The small molecule below binds the protein below.
Small molecule (SMILES): CC(=O)N[C@H]1[C@H](O[C@H]2[C@H](O)[C@@H](NC(C)=O)CO[C@@H]2CO[C@@H]2O[C@@H](C)[C@@H](O)[C@@H](O)[C@@H]2O)O[C@H](CO)[C@@H](O[C@@H]2O[C@H](CO[C@H]3O[C@H](CO)[C@@H](O)[C@H](O)[C@@H]3O[C@@H]3O[C@H](CO)[C@@H](O[C@@H]4O[C@H](CO)[C@H](O)[C@H](O)[C@H]4O)[C@H](O)[C@H]3NC(C)=O)[C@@H](O)[C@H](O[C@H]3O[C@H](CO)[C@@H](O)[C@H](O)[C@@H]3O)[C@@H]2O)[C@@H]1O

Binding-site contacts:
Ligand atom C3 contacts residue CYS122 of chain 1.A at 4.0 Å (hydrophobic).
Ligand atom C2 contacts residue ASN144 of chain 1.A at 2.5 Å.
Ligand atom O7 contacts residue ASN144 of chain 1.A at 3.1 Å (h-bond).
Ligand atom O7 contacts residue GLN121 of chain 1.A at 2.9 Å (h-bond).
Ligand atom O3 contacts residue ASN180 of chain 1.A at 2.6 Å (h-bond).
Ligand atom C6 contacts residue TRP12 of chain 1.A at 3.7 Å (hydrophobic).
Ligand atom O4 contacts residue GLY181 of chain 1.A at 2.9 Å (h-bond).
Ligand atom O2 contacts residue GLN121 of chain 1.A at 4.0 Å.
Ligand atom C4 contacts residue ASN180 of chain 1.A at 3.6 Å.
Ligand atom C4 contacts residue ASN144 of chain 1.A at 4.3 Å.
Ligand atom C4 contacts residue VAL178 of chain 1.A at 3.3 Å (hydrophobic).
Ligand atom C2 contacts residue GLN121 of chain 1.A at 4.4 Å.
Ligand atom C4 contacts residue LEU123 of chain 1.A at 4.4 Å (hydrophobic).
Ligand atom O5 contacts residue ASN144 of chain 1.A at 2.4 Å (h-bond).
Ligand atom N2 contacts residue ASN144 of chain 1.A at 3.0 Å (h-bond).
Ligand atom O3 contacts residue CYS179 of chain 1.A at 3.5 Å.
Ligand atom C1 contacts residue ARG5 of chain 1.A at 4.2 Å.
Ligand atom C8 contacts residue TRP12 of chain 1.A at 4.2 Å (hydrophobic).
Ligand atom O4 contacts residue ASN180 of chain 1.A at 2.9 Å (h-bond).
Ligand atom C3 contacts residue VAL178 of chain 1.A at 4.0 Å (hydrophobic).
Ligand atom O4 contacts residue VAL178 of chain 1.A at 3.9 Å.
Ligand atom C5 contacts residue VAL178 of chain 1.A at 4.2 Å (hydrophobic).
Ligand atom C8 contacts residue ASN144 of chain 1.A at 4.2 Å.
Ligand atom C5 contacts residue LEU123 of chain 1.A at 4.1 Å (hydrophobic).
Ligand atom C4 contacts residue CYS179 of chain 1.A at 4.2 Å (hydrophobic).
Ligand atom O3 contacts residue GLN121 of chain 1.A at 2.8 Å (h-bond).
Ligand atom O5 contacts residue LEU123 of chain 1.A at 3.9 Å.
Ligand atom C1 contacts residue ASN144 of chain 1.A at 1.5 Å.
Ligand atom C7 contacts residue ASN144 of chain 1.A at 3.2 Å.
Ligand atom C5 contacts residue ASN144 of chain 1.A at 3.7 Å.
Ligand atom C4 contacts residue GLY181 of chain 1.A at 4.2 Å.
Ligand atom O3 contacts residue VAL178 of chain 1.A at 4.1 Å.
Ligand atom C3 contacts residue GLN121 of chain 1.A at 3.6 Å.
Ligand atom O5 contacts residue ARG5 of chain 1.A at 4.4 Å.
Ligand atom O3 contacts residue CYS122 of chain 1.A at 3.9 Å.
Ligand atom C6 contacts residue VAL178 of chain 1.A at 3.6 Å (hydrophobic).
Ligand atom C3 contacts residue ASN180 of chain 1.A at 3.7 Å.
Ligand atom C7 contacts residue GLN121 of chain 1.A at 4.1 Å.
Ligand atom O4 contacts residue CYS179 of chain 1.A at 3.6 Å.
Ligand atom C3 contacts residue ASN144 of chain 1.A at 3.9 Å.

Sequence of chain 1.A:
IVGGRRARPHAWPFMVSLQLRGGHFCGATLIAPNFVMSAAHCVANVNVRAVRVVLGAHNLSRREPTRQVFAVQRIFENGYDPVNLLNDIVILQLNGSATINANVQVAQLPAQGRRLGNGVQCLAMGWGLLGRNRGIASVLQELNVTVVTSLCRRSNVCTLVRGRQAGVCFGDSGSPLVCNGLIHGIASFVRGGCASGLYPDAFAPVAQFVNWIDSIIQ